Sequence of chain 1.B:
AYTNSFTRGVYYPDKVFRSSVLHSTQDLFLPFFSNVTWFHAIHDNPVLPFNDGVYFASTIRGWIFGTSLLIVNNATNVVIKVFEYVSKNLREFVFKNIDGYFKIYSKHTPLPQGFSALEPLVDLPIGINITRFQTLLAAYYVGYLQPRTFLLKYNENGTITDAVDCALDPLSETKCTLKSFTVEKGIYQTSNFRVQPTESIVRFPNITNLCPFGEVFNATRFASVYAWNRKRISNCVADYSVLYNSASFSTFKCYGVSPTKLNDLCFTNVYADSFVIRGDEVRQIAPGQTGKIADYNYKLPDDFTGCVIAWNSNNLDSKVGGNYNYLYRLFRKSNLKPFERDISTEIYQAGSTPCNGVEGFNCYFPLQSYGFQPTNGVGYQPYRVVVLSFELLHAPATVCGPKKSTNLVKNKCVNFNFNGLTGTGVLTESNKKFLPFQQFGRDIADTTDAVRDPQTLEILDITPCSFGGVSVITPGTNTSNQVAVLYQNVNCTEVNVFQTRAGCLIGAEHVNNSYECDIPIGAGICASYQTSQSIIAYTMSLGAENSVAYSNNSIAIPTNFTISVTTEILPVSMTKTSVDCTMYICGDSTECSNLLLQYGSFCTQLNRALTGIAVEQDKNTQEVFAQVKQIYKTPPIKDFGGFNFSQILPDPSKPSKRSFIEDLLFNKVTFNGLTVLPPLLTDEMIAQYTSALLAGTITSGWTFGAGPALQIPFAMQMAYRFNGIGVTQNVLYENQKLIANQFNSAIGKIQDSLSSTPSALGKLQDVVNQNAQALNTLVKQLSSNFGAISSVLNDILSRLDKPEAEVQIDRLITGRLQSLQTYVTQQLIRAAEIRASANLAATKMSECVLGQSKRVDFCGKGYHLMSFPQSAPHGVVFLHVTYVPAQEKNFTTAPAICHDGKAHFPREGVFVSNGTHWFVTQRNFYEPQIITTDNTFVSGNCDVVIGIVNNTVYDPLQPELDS

This small molecule binds to this protein.
Small molecule (SMILES): CC(=O)N[C@H]1[C@H](O[C@H]2[C@H](O)[C@@H](NC(C)=O)CO[C@@H]2CO)O[C@H](CO)[C@@H](O)[C@@H]1O

Binding-site contacts:
Ligand atom C7 contacts residue GLN1071 of chain 1.B at 3.8 Å.
Ligand atom C6 contacts residue GLN926 of chain 1.B at 4.5 Å.
Ligand atom C1 contacts residue GLN1071 of chain 1.B at 3.8 Å.
Ligand atom C7 contacts residue ASN717 of chain 1.B at 3.2 Å.
Ligand atom O6 contacts residue GLN926 of chain 1.B at 3.2 Å (h-bond).
Ligand atom O4 contacts residue LEU922 of chain 1.B at 4.0 Å.
Ligand atom C8 contacts residue LEU922 of chain 1.B at 3.9 Å (hydrophobic).
Ligand atom N2 contacts residue ASN717 of chain 1.B at 2.9 Å (h-bond).
Ligand atom O5 contacts residue ASN717 of chain 1.B at 2.3 Å (h-bond).
Ligand atom O6 contacts residue LEU922 of chain 1.B at 4.2 Å.
Ligand atom O7 contacts residue ASN717 of chain 1.B at 3.2 Å (h-bond).
Ligand atom C4 contacts residue LEU922 of chain 1.B at 4.4 Å (hydrophobic).
Ligand atom C7 contacts residue LEU922 of chain 1.B at 3.7 Å (hydrophobic).
Ligand atom C2 contacts residue ASN717 of chain 1.B at 2.4 Å.
Ligand atom O5 contacts residue GLN1071 of chain 1.B at 3.7 Å.
Ligand atom C1 contacts residue LEU922 of chain 1.B at 4.3 Å (hydrophobic).
Ligand atom C5 contacts residue ASN717 of chain 1.B at 3.6 Å.
Ligand atom C6 contacts residue LEU922 of chain 1.B at 4.2 Å (hydrophobic).
Ligand atom O7 contacts residue GLN1071 of chain 1.B at 2.7 Å (h-bond).
Ligand atom C1 contacts residue ASN717 of chain 1.B at 1.4 Å.
Ligand atom C4 contacts residue ASN717 of chain 1.B at 4.2 Å.
Ligand atom C8 contacts residue ASN717 of chain 1.B at 4.4 Å.
Ligand atom O7 contacts residue LEU922 of chain 1.B at 3.3 Å.
Ligand atom C5 contacts residue LEU922 of chain 1.B at 3.8 Å (hydrophobic).
Ligand atom C2 contacts residue GLN1071 of chain 1.B at 4.0 Å.
Ligand atom C3 contacts residue ASN717 of chain 1.B at 3.8 Å.